A small-molecule ligand and the protein it binds are described below.
Small molecule (SMILES): Nc1ccn([C@H]2C[C@H](O[P](=O)(O)OC[C@H]3O[C@@H](n4cnc5c(N)ncnc54)C[C@@H]3O[P](=O)(O)OC[C@H]3O[C@@H](n4cnc5c(N)ncnc54)C[C@@H]3O[P](=O)(O)OC[C@H]3O[C@@H](n4ccc(N)nc4=O)C[C@@H]3O[P](=O)(O)OC[C@H]3O[C@@H](n4ccc(N)nc4=O)C[C@@H]3O[P](=O)(O)OC[C@H]3O[C@@H](n4cnc5c(N)ncnc54)C[C@@H]3O[P](=O)(O)OC[C@H]3O[C@@H](n4ccc(N)nc4=O)C[C@@H]3O)[C@@H](COP(=O)=O)O2)c(=O)n1

Sequence of chain 1.A:
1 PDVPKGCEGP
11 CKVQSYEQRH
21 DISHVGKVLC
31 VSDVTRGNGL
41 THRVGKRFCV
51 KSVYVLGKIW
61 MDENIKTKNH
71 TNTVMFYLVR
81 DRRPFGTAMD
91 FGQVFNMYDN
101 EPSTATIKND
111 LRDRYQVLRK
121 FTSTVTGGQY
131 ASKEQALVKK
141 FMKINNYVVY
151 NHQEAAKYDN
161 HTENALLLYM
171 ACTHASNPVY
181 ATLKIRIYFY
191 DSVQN

Binding-site contacts:
Ligand atom O3' contacts residue TYR188 of chain 1.A at 2.8 Å (h-bond).
Ligand atom C4 contacts residue PHE141 of chain 1.A at 3.4 Å (hydrophobic).
Ligand atom O2 contacts residue TYR188 of chain 1.A at 3.1 Å.
Ligand atom C5' contacts residue ARG112 of chain 5.A at 3.3 Å.
Ligand atom OP2 contacts residue LYS120 of chain 5.A at 2.7 Å (salt-bridge).
Ligand atom C2' contacts residue ASN195 of chain 5.C at 3.6 Å.
Ligand atom O4' contacts residue GLN116 of chain 5.A at 3.4 Å.
Ligand atom OP1 contacts residue ARG112 of chain 5.A at 3.5 Å.
Ligand atom O3' contacts residue LEU118 of chain 5.A at 3.5 Å (h-bond).
Ligand atom C2 contacts residue PHE141 of chain 1.A at 3.6 Å (hydrophobic).
Ligand atom N7 contacts residue PHE141 of chain 1.A at 3.5 Å.
Ligand atom O3' contacts residue ARG82 of chain 5.A at 3.0 Å (salt-bridge).
Ligand atom P contacts residue TYR188 of chain 1.A at 3.5 Å.
Ligand atom N4 contacts residue LYS51 of chain 1.A at 3.4 Å.
Ligand atom OP1 contacts residue ARG82 of chain 5.A at 3.2 Å (salt-bridge).
Ligand atom C2' contacts residue CYS11 of chain 1.A at 3.6 Å (hydrophobic).
Ligand atom O4' contacts residue ARG80 of chain 5.A at 3.4 Å (salt-bridge).
Ligand atom OP1 contacts residue ASP113 of chain 5.A at 2.7 Å (salt-bridge).
Ligand atom O3' contacts residue ASN195 of chain 5.C at 3.1 Å (h-bond).
Ligand atom OP1 contacts residue ARG47 of chain 5.C at 3.3 Å (salt-bridge).
Ligand atom C5 contacts residue PHE141 of chain 1.A at 3.4 Å (hydrophobic).
Ligand atom OP2 contacts residue LYS46 of chain 5.C at 3.6 Å.
Ligand atom C5' contacts residue ARG47 of chain 5.C at 3.5 Å.
Ligand atom OP2 contacts residue ASN195 of chain 5.C at 3.1 Å (h-bond).
Ligand atom P contacts residue ARG47 of chain 5.C at 3.6 Å.
Ligand atom C2' contacts residue TYR188 of chain 1.A at 3.0 Å (hydrophobic).
Ligand atom P contacts residue ASP113 of chain 5.A at 3.5 Å.
Ligand atom C4' contacts residue ARG80 of chain 5.A at 3.6 Å.
Ligand atom OP1 contacts residue VAL117 of chain 5.A at 3.5 Å.
Ligand atom OP2 contacts residue ARG186 of chain 1.A at 3.5 Å (salt-bridge).
Ligand atom N3 contacts residue PHE141 of chain 1.A at 3.6 Å.
Ligand atom C3' contacts residue TYR188 of chain 1.A at 3.1 Å (hydrophobic).
Ligand atom C5 contacts residue ASP2 of chain 1.A at 3.6 Å.
Ligand atom OP1 contacts residue LYS120 of chain 5.A at 3.2 Å (salt-bridge).
Ligand atom OP2 contacts residue TYR54 of chain 1.A at 2.8 Å (h-bond).
Ligand atom OP1 contacts residue ARG119 of chain 5.A at 3.4 Å.
Ligand atom O3' contacts residue ARG47 of chain 5.C at 3.2 Å (salt-bridge).
Ligand atom O3' contacts residue ASP113 of chain 5.A at 3.3 Å (salt-bridge).
Ligand atom OP2 contacts residue TYR188 of chain 1.A at 3.1 Å (h-bond).
Ligand atom OP2 contacts residue ARG112 of chain 5.A at 3.1 Å (salt-bridge).

Sequence of chain 5.A:
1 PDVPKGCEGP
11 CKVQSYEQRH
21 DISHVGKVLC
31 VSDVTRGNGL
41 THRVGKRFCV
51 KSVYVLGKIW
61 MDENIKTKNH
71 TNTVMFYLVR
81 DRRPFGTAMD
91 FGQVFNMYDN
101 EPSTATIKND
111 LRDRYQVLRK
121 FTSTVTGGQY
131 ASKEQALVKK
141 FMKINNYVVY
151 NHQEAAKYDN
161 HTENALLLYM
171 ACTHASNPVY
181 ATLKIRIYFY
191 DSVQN

Sequence of chain 5.C:
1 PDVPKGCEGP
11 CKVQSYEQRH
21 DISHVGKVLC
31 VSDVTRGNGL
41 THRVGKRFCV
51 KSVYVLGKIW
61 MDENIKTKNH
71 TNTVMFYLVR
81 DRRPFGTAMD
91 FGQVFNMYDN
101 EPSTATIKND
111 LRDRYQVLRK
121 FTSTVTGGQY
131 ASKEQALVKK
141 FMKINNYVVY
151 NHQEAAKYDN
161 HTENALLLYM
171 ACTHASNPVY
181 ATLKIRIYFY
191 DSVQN